Binding-site contacts:
Ligand atom N contacts residue HIS164 of chain 2.A at 3.1 Å (h-bond).
Ligand atom NE2 contacts residue GLU166 of chain 2.A at 3.2 Å (salt-bridge).
Ligand atom O contacts residue GLY143 of chain 2.A at 2.8 Å (h-bond).
Ligand atom CG contacts residue SER46 of chain 2.A at 3.6 Å.
Ligand atom O contacts residue SER144 of chain 2.A at 3.1 Å (h-bond).
Ligand atom O contacts residue THR24 of chain 2.A at 3.6 Å.
Ligand atom O contacts residue MET165 of chain 2.A at 3.1 Å.
Ligand atom OE1 contacts residue SER46 of chain 2.A at 3.6 Å (h-bond).
Ligand atom CD contacts residue GLU166 of chain 2.A at 3.6 Å.
Ligand atom CD2 contacts residue GLN189 of chain 2.A at 3.5 Å.
Ligand atom CA contacts residue GLN189 of chain 2.A at 3.5 Å.
Ligand atom N contacts residue GLN189 of chain 2.A at 2.9 Å (h-bond).
Ligand atom CD contacts residue THR24 of chain 2.A at 3.5 Å.
Ligand atom OG contacts residue THR26 of chain 2.A at 3.5 Å (h-bond).
Ligand atom NE2 contacts residue PHE140 of chain 2.A at 3.1 Å (h-bond).
Ligand atom O contacts residue CYS145 of chain 2.A at 3.0 Å (h-bond).
Ligand atom C contacts residue GLU166 of chain 2.A at 3.6 Å.
Ligand atom O contacts residue THR26 of chain 2.A at 3.0 Å (h-bond).
Ligand atom O contacts residue GLY143 of chain 2.A at 3.4 Å (h-bond).
Ligand atom CD contacts residue GLN189 of chain 2.A at 3.5 Å.
Ligand atom N contacts residue GLU166 of chain 2.A at 2.9 Å (salt-bridge).
Ligand atom N contacts residue CYS145 of chain 2.A at 3.6 Å.
Ligand atom O contacts residue THR24 of chain 2.A at 3.2 Å (h-bond).
Ligand atom OE1 contacts residue THR24 of chain 2.A at 3.1 Å.
Ligand atom OE1 contacts residue PHE140 of chain 2.A at 3.5 Å.
Ligand atom CE contacts residue ASN142 of chain 2.A at 3.5 Å.
Ligand atom N contacts residue THR26 of chain 2.A at 3.0 Å (h-bond).
Ligand atom O contacts residue GLU166 of chain 2.A at 2.9 Å (salt-bridge).
Ligand atom NE2 contacts residue THR25 of chain 2.A at 3.0 Å (h-bond).
Ligand atom CD contacts residue THR190 of chain 2.A at 3.1 Å.
Ligand atom CA contacts residue GLU166 of chain 2.A at 3.4 Å.
Ligand atom CG contacts residue THR190 of chain 2.A at 3.2 Å.
Ligand atom O contacts residue GLN189 of chain 2.A at 3.2 Å.
Ligand atom C contacts residue GLY143 of chain 2.A at 3.6 Å.
Ligand atom O contacts residue THR25 of chain 2.A at 3.5 Å.
Ligand atom CA contacts residue HIS164 of chain 2.A at 3.5 Å.
Ligand atom CA contacts residue THR24 of chain 2.A at 3.3 Å.
Ligand atom C contacts residue CYS145 of chain 2.A at 3.4 Å (hydrophobic).
Ligand atom OE1 contacts residue HIS163 of chain 2.A at 2.6 Å (h-bond).
Ligand atom CD contacts residue SER46 of chain 2.A at 3.4 Å.

The small molecule below binds the protein below.
Small molecule (SMILES): CC(C)C[C@H](NC(=O)[C@H](CCCCN)NC(=O)[C@@H]1CCCN1C(=O)[C@@H](N)Cc1ccc(O)cc1)C(=O)N[C@@H](CCC(N)=O)C(=O)N[C@@H](CO)C(=O)N[C@@H](CO)C(=O)N[C@H](C=O)CCC(N)=O

Sequence of chain 1.A:
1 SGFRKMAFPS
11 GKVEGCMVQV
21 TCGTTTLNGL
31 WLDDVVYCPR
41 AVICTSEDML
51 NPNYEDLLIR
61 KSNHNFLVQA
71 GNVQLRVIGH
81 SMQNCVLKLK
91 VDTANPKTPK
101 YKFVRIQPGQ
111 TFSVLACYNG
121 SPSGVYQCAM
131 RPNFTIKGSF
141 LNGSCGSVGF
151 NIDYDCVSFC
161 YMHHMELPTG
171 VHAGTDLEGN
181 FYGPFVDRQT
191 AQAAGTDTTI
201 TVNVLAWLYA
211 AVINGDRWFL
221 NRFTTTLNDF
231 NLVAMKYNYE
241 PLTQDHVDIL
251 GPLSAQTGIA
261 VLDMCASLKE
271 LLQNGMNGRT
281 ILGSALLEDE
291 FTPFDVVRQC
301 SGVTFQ

Sequence of chain 2.A:
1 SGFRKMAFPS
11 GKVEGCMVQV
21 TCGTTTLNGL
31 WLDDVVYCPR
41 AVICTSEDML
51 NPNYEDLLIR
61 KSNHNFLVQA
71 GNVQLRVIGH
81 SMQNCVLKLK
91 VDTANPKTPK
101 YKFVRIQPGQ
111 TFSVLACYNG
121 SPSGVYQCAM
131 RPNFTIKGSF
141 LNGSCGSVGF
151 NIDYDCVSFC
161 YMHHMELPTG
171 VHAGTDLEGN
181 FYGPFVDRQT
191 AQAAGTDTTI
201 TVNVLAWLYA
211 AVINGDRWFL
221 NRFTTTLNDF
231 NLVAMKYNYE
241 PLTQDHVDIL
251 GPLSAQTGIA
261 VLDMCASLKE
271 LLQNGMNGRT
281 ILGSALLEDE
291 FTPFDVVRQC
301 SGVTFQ